Sequence of chain 1.B:
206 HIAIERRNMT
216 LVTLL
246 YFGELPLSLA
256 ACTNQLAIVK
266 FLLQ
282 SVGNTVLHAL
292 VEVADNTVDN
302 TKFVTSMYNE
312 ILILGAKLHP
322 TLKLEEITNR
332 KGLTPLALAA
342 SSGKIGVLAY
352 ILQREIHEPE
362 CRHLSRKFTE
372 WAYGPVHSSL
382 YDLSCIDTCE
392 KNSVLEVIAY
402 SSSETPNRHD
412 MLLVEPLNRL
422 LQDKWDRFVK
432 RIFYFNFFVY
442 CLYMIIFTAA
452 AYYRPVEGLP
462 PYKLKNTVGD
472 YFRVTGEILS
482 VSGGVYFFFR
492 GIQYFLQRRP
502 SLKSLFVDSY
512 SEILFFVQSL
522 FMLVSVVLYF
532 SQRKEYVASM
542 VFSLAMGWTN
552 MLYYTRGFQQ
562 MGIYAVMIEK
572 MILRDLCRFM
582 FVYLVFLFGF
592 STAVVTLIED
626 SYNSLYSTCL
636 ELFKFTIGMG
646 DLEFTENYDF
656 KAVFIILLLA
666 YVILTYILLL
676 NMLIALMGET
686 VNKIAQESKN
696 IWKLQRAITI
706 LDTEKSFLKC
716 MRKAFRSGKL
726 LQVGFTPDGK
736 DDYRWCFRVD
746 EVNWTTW

A protein and the small-molecule ligand that binds it are described below.
Small molecule (SMILES): COc1cc(CNC(=O)CCCC/C=C/C(C)C)ccc1O

Sequence of chain 1.A:
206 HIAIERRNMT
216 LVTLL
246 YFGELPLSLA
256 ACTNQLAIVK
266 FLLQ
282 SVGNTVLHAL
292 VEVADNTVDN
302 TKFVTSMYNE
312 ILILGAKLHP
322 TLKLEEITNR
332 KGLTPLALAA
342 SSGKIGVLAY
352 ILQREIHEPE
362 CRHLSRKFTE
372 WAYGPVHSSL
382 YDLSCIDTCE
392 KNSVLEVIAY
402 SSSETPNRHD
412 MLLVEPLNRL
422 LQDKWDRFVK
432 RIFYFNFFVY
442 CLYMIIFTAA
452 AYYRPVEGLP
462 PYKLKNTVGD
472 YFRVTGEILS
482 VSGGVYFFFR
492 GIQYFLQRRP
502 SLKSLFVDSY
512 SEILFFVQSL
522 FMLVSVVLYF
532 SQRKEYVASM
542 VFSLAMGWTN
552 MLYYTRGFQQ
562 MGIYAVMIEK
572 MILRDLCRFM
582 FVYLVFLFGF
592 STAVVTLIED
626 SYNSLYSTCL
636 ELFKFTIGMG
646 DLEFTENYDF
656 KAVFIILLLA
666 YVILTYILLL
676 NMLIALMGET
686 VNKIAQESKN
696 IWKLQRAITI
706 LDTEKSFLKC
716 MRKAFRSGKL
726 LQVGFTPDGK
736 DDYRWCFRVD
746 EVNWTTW

Binding-site contacts:
Ligand atom C37 contacts residue ALA665 of chain 1.A at 4.3 Å (hydrophobic).
Ligand atom C24 contacts residue LEU515 of chain 1.B at 3.8 Å (hydrophobic).
Ligand atom O12 contacts residue TYR554 of chain 1.B at 3.3 Å.
Ligand atom O23 contacts residue ILE569 of chain 1.B at 4.2 Å.
Ligand atom N21 contacts residue TYR511 of chain 1.B at 4.3 Å.
Ligand atom C13 contacts residue LEU515 of chain 1.B at 4.1 Å (hydrophobic).
Ligand atom C33 contacts residue LEU669 of chain 1.A at 3.6 Å (hydrophobic).
Ligand atom C13 contacts residue SER512 of chain 1.B at 3.5 Å.
Ligand atom O10 contacts residue ARG557 of chain 1.B at 3.0 Å (salt-bridge).
Ligand atom C17 contacts residue THR550 of chain 1.B at 3.3 Å.
Ligand atom C5 contacts residue TYR511 of chain 1.B at 3.8 Å (hydrophobic).
Ligand atom C22 contacts residue ILE573 of chain 1.B at 4.0 Å (hydrophobic).
Ligand atom C5 contacts residue ALA566 of chain 1.B at 3.7 Å (hydrophobic).
Ligand atom C6 contacts residue GLU570 of chain 1.B at 4.3 Å.
Ligand atom C13 contacts residue ASN551 of chain 1.B at 3.1 Å.
Ligand atom C2 contacts residue TYR554 of chain 1.B at 4.2 Å (hydrophobic).
Ligand atom O10 contacts residue GLU570 of chain 1.B at 4.3 Å.
Ligand atom C22 contacts residue TYR511 of chain 1.B at 3.0 Å (hydrophobic).
Ligand atom C17 contacts residue LEU553 of chain 1.B at 4.1 Å (hydrophobic).
Ligand atom C2 contacts residue THR550 of chain 1.B at 4.3 Å.
Ligand atom C4 contacts residue TYR511 of chain 1.B at 4.2 Å (hydrophobic).
Ligand atom C44 contacts residue PHE591 of chain 1.A at 3.8 Å (hydrophobic).
Ligand atom C30 contacts residue MET547 of chain 1.B at 4.3 Å (hydrophobic).
Ligand atom C44 contacts residue LEU662 of chain 1.A at 3.8 Å (hydrophobic).
Ligand atom C6 contacts residue TYR511 of chain 1.B at 3.9 Å (hydrophobic).
Ligand atom C44 contacts residue ALA546 of chain 1.B at 4.1 Å (hydrophobic).
Ligand atom C4 contacts residue ARG557 of chain 1.B at 4.2 Å.
Ligand atom C1 contacts residue THR550 of chain 1.B at 4.2 Å.
Ligand atom O23 contacts residue ILE573 of chain 1.B at 3.1 Å.
Ligand atom C44 contacts residue ALA665 of chain 1.A at 3.8 Å (hydrophobic).
Ligand atom N21 contacts residue THR550 of chain 1.B at 3.5 Å (h-bond).
Ligand atom C3 contacts residue TYR554 of chain 1.B at 4.0 Å (hydrophobic).
Ligand atom O23 contacts residue TYR511 of chain 1.B at 2.3 Å (h-bond).
Ligand atom C36 contacts residue MET547 of chain 1.B at 3.9 Å (hydrophobic).
Ligand atom C40 contacts residue PHE543 of chain 1.B at 3.6 Å (hydrophobic).
Ligand atom C24 contacts residue TYR511 of chain 1.B at 3.2 Å (hydrophobic).
Ligand atom O12 contacts residue SER512 of chain 1.B at 3.5 Å.
Ligand atom C13 contacts residue TYR554 of chain 1.B at 3.5 Å (hydrophobic).
Ligand atom C6 contacts residue ILE569 of chain 1.B at 4.0 Å (hydrophobic).
Ligand atom C5 contacts residue GLU570 of chain 1.B at 4.0 Å.